Sequence of chain 1.A:
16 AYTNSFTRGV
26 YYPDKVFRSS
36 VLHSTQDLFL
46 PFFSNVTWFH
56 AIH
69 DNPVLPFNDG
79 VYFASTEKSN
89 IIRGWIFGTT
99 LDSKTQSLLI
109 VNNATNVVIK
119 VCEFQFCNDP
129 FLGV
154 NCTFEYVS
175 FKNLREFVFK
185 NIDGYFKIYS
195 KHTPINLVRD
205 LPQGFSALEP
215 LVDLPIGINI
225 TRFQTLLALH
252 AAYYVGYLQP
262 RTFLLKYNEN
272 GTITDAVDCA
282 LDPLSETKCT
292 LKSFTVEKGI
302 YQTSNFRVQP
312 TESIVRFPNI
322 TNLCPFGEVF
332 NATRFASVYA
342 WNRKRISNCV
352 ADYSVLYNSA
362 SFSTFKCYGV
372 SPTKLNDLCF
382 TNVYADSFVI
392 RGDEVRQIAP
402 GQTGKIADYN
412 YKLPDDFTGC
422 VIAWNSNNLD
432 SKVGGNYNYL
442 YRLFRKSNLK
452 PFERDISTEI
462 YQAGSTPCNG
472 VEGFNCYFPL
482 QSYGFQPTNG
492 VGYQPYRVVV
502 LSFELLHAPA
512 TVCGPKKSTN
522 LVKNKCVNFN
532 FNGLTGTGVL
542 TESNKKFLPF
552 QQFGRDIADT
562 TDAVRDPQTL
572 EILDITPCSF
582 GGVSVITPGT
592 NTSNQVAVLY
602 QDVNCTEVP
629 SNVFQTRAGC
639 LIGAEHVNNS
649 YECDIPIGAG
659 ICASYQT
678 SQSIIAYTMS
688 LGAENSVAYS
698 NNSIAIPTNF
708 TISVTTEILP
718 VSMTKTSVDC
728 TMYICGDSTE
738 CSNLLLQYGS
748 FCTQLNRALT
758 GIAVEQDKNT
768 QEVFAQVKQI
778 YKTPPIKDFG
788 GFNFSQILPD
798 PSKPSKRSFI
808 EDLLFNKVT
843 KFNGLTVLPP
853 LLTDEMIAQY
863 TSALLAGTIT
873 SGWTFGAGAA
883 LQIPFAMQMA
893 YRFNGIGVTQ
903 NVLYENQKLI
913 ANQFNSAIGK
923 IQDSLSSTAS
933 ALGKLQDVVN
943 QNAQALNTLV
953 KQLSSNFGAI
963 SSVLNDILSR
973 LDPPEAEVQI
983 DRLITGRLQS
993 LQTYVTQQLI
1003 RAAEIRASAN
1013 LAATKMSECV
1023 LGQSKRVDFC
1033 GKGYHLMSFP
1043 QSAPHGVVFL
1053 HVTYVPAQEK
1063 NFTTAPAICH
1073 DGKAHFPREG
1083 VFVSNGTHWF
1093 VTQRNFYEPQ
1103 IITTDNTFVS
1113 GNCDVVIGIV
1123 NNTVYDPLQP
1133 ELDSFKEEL

A small-molecule ligand and the protein it binds are described below.
Small molecule (SMILES): CC(=O)N[C@@H]1[C@@H](O)[C@H](O)[C@@H](CO)O[C@H]1O

Sequence of chain 1.B:
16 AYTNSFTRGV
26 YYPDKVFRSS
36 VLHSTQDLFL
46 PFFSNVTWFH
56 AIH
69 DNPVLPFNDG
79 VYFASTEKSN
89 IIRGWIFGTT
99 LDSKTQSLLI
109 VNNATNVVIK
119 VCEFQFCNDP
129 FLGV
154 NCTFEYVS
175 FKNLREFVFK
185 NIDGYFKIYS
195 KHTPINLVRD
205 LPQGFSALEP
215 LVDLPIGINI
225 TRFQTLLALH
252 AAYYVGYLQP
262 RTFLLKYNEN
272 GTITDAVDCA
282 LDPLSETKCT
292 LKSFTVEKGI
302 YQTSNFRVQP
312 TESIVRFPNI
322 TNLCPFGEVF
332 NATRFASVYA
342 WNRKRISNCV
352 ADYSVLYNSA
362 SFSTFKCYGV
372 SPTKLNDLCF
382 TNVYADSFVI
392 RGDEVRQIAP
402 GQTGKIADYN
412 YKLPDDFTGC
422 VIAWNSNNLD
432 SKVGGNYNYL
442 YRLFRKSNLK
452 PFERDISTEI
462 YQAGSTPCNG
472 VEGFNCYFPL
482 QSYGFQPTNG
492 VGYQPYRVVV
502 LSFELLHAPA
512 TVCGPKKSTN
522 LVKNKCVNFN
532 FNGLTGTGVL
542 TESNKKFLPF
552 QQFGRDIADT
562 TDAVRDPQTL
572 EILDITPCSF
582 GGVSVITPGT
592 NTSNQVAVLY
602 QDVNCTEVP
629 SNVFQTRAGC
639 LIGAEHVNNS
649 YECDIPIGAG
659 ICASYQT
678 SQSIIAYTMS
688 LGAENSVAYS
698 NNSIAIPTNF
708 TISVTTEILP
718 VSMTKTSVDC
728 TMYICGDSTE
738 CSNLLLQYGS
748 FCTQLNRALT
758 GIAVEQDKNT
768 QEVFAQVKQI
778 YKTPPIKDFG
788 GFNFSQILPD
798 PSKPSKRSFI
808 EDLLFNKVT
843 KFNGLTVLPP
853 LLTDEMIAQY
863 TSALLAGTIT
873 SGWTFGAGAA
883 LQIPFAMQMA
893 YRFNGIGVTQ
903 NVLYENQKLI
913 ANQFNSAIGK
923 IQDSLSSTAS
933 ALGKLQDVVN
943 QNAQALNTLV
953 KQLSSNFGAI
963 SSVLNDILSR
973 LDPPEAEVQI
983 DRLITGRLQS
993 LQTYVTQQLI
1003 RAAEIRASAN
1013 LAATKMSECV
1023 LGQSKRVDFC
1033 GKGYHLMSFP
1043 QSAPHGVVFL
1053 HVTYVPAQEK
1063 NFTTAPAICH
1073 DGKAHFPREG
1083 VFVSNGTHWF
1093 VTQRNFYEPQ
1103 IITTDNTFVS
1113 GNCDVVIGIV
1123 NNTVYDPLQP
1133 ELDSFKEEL

Binding-site contacts:
Ligand atom O6 contacts residue ALA695 of chain 1.A at 3.9 Å.
Ligand atom C8 contacts residue LYS1062 of chain 1.A at 3.8 Å.
Ligand atom C4 contacts residue ASN1063 of chain 1.A at 4.2 Å.
Ligand atom O5 contacts residue ASN1063 of chain 1.A at 2.4 Å (h-bond).
Ligand atom C7 contacts residue ASN1063 of chain 1.A at 3.7 Å.
Ligand atom C1 contacts residue ASN1063 of chain 1.A at 1.4 Å.
Ligand atom C5 contacts residue ASN1063 of chain 1.A at 3.7 Å.
Ligand atom C8 contacts residue GLU1061 of chain 1.A at 3.3 Å.
Ligand atom C2 contacts residue ASN1063 of chain 1.A at 2.5 Å.
Ligand atom C8 contacts residue ASN1063 of chain 1.A at 4.1 Å.
Ligand atom O7 contacts residue ASN1063 of chain 1.A at 4.0 Å.
Ligand atom C3 contacts residue ASN1063 of chain 1.A at 3.8 Å.
Ligand atom O5 contacts residue ALA695 of chain 1.A at 4.4 Å.
Ligand atom C1 contacts residue GLN884 of chain 1.B at 4.3 Å.
Ligand atom C6 contacts residue ALA695 of chain 1.A at 4.1 Å (hydrophobic).
Ligand atom C5 contacts residue ALA695 of chain 1.A at 3.7 Å (hydrophobic).
Ligand atom N2 contacts residue ASN1063 of chain 1.A at 2.9 Å (h-bond).